Sequence of chain 1.B:
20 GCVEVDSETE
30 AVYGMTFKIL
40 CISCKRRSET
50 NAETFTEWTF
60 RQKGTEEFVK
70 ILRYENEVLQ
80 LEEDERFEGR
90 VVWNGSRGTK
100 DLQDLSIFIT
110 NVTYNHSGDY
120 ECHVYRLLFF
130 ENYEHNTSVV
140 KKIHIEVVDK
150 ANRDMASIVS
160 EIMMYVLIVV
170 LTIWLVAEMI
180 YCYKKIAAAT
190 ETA

The protein below binds the small molecule below.
Small molecule (SMILES): CC(=O)N[C@@H]1[C@@H](O)[C@H](O)[C@@H](CO)O[C@H]1O

Binding-site contacts:
Ligand atom C5 contacts residue GLY33 of chain 1.B at 4.5 Å.
Ligand atom O5 contacts residue GLY33 of chain 1.B at 3.9 Å.
Ligand atom C7 contacts residue ARG89 of chain 1.B at 3.9 Å.
Ligand atom C2 contacts residue ASN110 of chain 1.B at 2.8 Å.
Ligand atom C8 contacts residue ARG89 of chain 1.B at 2.5 Å.
Ligand atom N2 contacts residue ASN110 of chain 1.B at 3.2 Å (h-bond).
Ligand atom C4 contacts residue ASN110 of chain 1.B at 4.3 Å.
Ligand atom C7 contacts residue ASN110 of chain 1.B at 4.1 Å.
Ligand atom C6 contacts residue GLY33 of chain 1.B at 3.8 Å.
Ligand atom O6 contacts residue GLY33 of chain 1.B at 3.3 Å (h-bond).
Ligand atom C3 contacts residue ASN110 of chain 1.B at 4.0 Å.
Ligand atom C5 contacts residue ASN110 of chain 1.B at 3.7 Å.
Ligand atom C8 contacts residue ASN110 of chain 1.B at 4.0 Å.
Ligand atom O5 contacts residue ASN110 of chain 1.B at 2.4 Å (h-bond).
Ligand atom C1 contacts residue ASN110 of chain 1.B at 1.6 Å.